Binding-site contacts:
Ligand atom N7 contacts residue GLY83 of chain 1.D at 3.5 Å (h-bond).
Ligand atom C5 contacts residue LEU238 of chain 1.D at 2.8 Å (hydrophobic).
Ligand atom N9 contacts residue LEU238 of chain 1.D at 1.4 Å.
Ligand atom O2A contacts residue ARG239 of chain 1.D at 3.2 Å (salt-bridge).
Ligand atom N7 contacts residue THR82 of chain 1.D at 3.1 Å (h-bond).
Ligand atom C1' contacts residue LEU238 of chain 1.D at 1.9 Å (hydrophobic).
Ligand atom O1B contacts residue GLY83 of chain 1.D at 3.2 Å.
Ligand atom C5' contacts residue ARG239 of chain 1.D at 3.4 Å.
Ligand atom O2G contacts residue GLY81 of chain 1.D at 3.0 Å (h-bond).
Ligand atom O3B contacts residue LYS84 of chain 1.D at 3.6 Å.
Ligand atom C6 contacts residue THR82 of chain 1.D at 3.5 Å.
Ligand atom O1B contacts residue THR85 of chain 1.D at 3.4 Å (h-bond).
Ligand atom O2' contacts residue TYR44 of chain 1.D at 3.5 Å (h-bond).
Ligand atom O2G contacts residue PRO80 of chain 1.D at 3.4 Å.
Ligand atom S1G contacts residue LYS84 of chain 1.D at 3.3 Å (salt-bridge).
Ligand atom O3G contacts residue ARG178 of chain 1.E at 2.6 Å (salt-bridge).
Ligand atom C8 contacts residue LEU238 of chain 1.D at 2.2 Å (hydrophobic).
Ligand atom O3' contacts residue ARG45 of chain 1.D at 3.5 Å.
Ligand atom O1B contacts residue LYS84 of chain 1.D at 2.5 Å (salt-bridge).
Ligand atom N6 contacts residue VAL52 of chain 1.D at 3.3 Å.
Ligand atom PG contacts residue ARG239 of chain 1.D at 3.3 Å.
Ligand atom N7 contacts residue LEU238 of chain 1.D at 2.9 Å.
Ligand atom N1 contacts residue VAL52 of chain 1.D at 3.6 Å.
Ligand atom O4' contacts residue LEU238 of chain 1.D at 2.7 Å.
Ligand atom O2G contacts residue ARG239 of chain 1.D at 3.0 Å (salt-bridge).
Ligand atom O3B contacts residue GLY81 of chain 1.D at 3.7 Å.
Ligand atom O3G contacts residue ARG239 of chain 1.D at 2.7 Å (salt-bridge).
Ligand atom N3 contacts residue LEU238 of chain 1.D at 2.7 Å.
Ligand atom C4 contacts residue LEU238 of chain 1.D at 2.0 Å (hydrophobic).
Ligand atom C2' contacts residue LEU238 of chain 1.D at 3.2 Å (hydrophobic).
Ligand atom N1 contacts residue ALA53 of chain 1.D at 3.5 Å (h-bond).
Ligand atom C5 contacts residue THR82 of chain 1.D at 3.6 Å.
Ligand atom O3B contacts residue ARG239 of chain 1.D at 3.6 Å.
Ligand atom PG contacts residue ARG178 of chain 1.E at 3.5 Å.
Ligand atom O2A contacts residue GLU153 of chain 1.E at 3.0 Å (salt-bridge).
Ligand atom O2A contacts residue ARG45 of chain 1.D at 3.3 Å (salt-bridge).
Ligand atom O1A contacts residue SER86 of chain 1.D at 3.3 Å.
Ligand atom O3A contacts residue ARG239 of chain 1.D at 3.2 Å (salt-bridge).
Ligand atom O3' contacts residue VAL41 of chain 1.D at 3.4 Å (h-bond).
Ligand atom N6 contacts residue THR82 of chain 1.D at 2.6 Å (h-bond).

A small-molecule ligand and the protein it binds are described below.
Small molecule (SMILES): Nc1ncnc2c1ncn2[C@@H]1O[C@H](COP(=O)(O)OP(=O)(O)OP(O)(O)=S)[C@@H](O)[C@H]1O

Sequence of chain 1.D:
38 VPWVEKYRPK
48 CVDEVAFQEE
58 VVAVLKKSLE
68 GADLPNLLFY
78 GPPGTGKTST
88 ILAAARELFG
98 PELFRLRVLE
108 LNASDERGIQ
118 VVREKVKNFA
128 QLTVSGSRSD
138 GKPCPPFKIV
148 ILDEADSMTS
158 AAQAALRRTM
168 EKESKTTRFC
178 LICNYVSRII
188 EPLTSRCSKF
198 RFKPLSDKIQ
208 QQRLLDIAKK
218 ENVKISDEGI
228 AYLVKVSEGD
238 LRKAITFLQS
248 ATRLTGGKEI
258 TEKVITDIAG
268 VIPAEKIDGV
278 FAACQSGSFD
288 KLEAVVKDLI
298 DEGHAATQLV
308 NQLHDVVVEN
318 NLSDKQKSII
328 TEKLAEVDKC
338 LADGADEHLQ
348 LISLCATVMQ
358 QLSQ

Sequence of chain 1.E:
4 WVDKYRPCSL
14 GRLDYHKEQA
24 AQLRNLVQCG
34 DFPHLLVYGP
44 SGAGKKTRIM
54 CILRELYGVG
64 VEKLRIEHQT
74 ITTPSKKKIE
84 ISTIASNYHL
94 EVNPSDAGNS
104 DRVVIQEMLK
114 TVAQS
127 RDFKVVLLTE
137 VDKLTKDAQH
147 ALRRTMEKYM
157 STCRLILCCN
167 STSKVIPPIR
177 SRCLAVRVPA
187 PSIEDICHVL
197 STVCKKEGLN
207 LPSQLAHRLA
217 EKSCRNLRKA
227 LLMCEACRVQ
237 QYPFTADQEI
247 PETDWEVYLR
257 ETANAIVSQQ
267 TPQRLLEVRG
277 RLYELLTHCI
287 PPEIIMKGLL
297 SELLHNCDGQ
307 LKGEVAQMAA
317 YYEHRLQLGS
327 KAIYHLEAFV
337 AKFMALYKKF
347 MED